Sequence of chain 1.B:
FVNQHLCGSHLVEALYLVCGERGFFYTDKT

Binding-site contacts:
Ligand atom C1 contacts residue HIS5 of chain 1.D at 3.4 Å.
Ligand atom C6 contacts residue HIS10 of chain 2.D at 4.1 Å.
Ligand atom C7 contacts residue LEU17 of chain 1.B at 3.4 Å (hydrophobic).
Ligand atom C3 contacts residue LEU17 of chain 1.B at 3.9 Å (hydrophobic).
Ligand atom C3 contacts residue ALA14 of chain 2.D at 4.2 Å (hydrophobic).
Ligand atom C3 contacts residue GLU13 of chain 2.D at 4.1 Å.
Ligand atom C4 contacts residue LEU17 of chain 1.B at 3.8 Å (hydrophobic).
Ligand atom C2 contacts residue HIS10 of chain 2.D at 3.6 Å.
Ligand atom O1 contacts residue HIS5 of chain 1.D at 2.8 Å (h-bond).
Ligand atom O1 contacts residue SER9 of chain 1.D at 4.0 Å.
Ligand atom C4 contacts residue GLU13 of chain 1.B at 3.0 Å.
Ligand atom C5 contacts residue TYR16 of chain 1.B at 3.6 Å (hydrophobic).
Ligand atom C6 contacts residue GLU13 of chain 1.B at 3.1 Å.
Ligand atom C7 contacts residue GLU13 of chain 2.D at 3.3 Å.
Ligand atom C3 contacts residue GLU13 of chain 1.B at 4.3 Å.
Ligand atom O1 contacts residue HIS10 of chain 2.D at 2.7 Å (h-bond).
Ligand atom C5 contacts residue SER9 of chain 1.D at 3.9 Å.
Ligand atom C1 contacts residue SER9 of chain 1.D at 3.9 Å.
Ligand atom C5 contacts residue LEU17 of chain 1.B at 4.2 Å (hydrophobic).
Ligand atom C4 contacts residue LEU17 of chain 2.D at 4.2 Å (hydrophobic).
Ligand atom C2 contacts residue GLU13 of chain 2.D at 4.3 Å.
Ligand atom C2 contacts residue HIS5 of chain 1.D at 4.3 Å.
Ligand atom C5 contacts residue GLU13 of chain 1.B at 2.5 Å.
Ligand atom C7 contacts residue ALA14 of chain 2.D at 3.3 Å (hydrophobic).
Ligand atom C2 contacts residue ALA14 of chain 2.D at 4.0 Å (hydrophobic).
Ligand atom C7 contacts residue LEU17 of chain 2.D at 3.1 Å (hydrophobic).
Ligand atom C6 contacts residue SER9 of chain 1.D at 3.2 Å.
Ligand atom C6 contacts residue HIS5 of chain 1.D at 3.9 Å.
Ligand atom C1 contacts residue GLU13 of chain 1.B at 4.3 Å.
Ligand atom C3 contacts residue LEU17 of chain 2.D at 4.2 Å (hydrophobic).
Ligand atom C1 contacts residue HIS10 of chain 2.D at 3.5 Å.
Ligand atom C6 contacts residue TYR16 of chain 1.B at 3.5 Å (hydrophobic).
Ligand atom C4 contacts residue ALA14 of chain 1.B at 4.5 Å (hydrophobic).

This small molecule binds to this protein.
Small molecule (SMILES): Cc1cccc(O)c1

Sequence of chain 1.D:
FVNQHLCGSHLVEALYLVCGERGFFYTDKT

Sequence of chain 2.D:
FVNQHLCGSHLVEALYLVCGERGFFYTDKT